Binding-site contacts:
Ligand atom OP4 contacts residue LYS178 of chain 1.A at 3.4 Å.
Ligand atom OP4 contacts residue VAL179 of chain 1.A at 4.3 Å.
Ligand atom C6 contacts residue LYS205 of chain 1.A at 4.3 Å.
Ligand atom OP6 contacts residue LYS178 of chain 1.A at 3.6 Å (salt-bridge).
Ligand atom O6 contacts residue LYS205 of chain 1.A at 3.4 Å.
Ligand atom OP4 contacts residue ARG180 of chain 1.A at 3.0 Å (salt-bridge).
Ligand atom OP6 contacts residue ALA46 of chain 1.A at 3.9 Å.
Ligand atom O1 contacts residue LYS205 of chain 1.A at 4.3 Å.
Ligand atom P1 contacts residue LYS205 of chain 1.A at 4.0 Å.
Ligand atom OP1 contacts residue THR203 of chain 1.A at 3.4 Å.
Ligand atom O3 contacts residue ARG209 of chain 1.A at 3.7 Å.
Ligand atom C5 contacts residue ARG209 of chain 1.A at 3.7 Å.
Ligand atom OP6 contacts residue ARG47 of chain 1.A at 4.2 Å.
Ligand atom C1 contacts residue LYS205 of chain 1.A at 3.8 Å.
Ligand atom C3 contacts residue ARG209 of chain 1.A at 3.6 Å.
Ligand atom P5 contacts residue LYS205 of chain 1.A at 4.4 Å.
Ligand atom P1 contacts residue THR203 of chain 1.A at 3.5 Å.
Ligand atom O5 contacts residue ARG209 of chain 1.A at 4.3 Å.
Ligand atom OP2 contacts residue LYS205 of chain 1.A at 3.3 Å.
Ligand atom P4 contacts residue ARG209 of chain 1.A at 3.6 Å.
Ligand atom P5 contacts residue ARG209 of chain 1.A at 4.4 Å.
Ligand atom C4 contacts residue ARG209 of chain 1.A at 3.7 Å.
Ligand atom OP1 contacts residue LYS205 of chain 1.A at 3.3 Å.
Ligand atom OP8 contacts residue LYS205 of chain 1.A at 3.2 Å (salt-bridge).
Ligand atom O4 contacts residue ARG209 of chain 1.A at 2.9 Å (salt-bridge).
Ligand atom OP4 contacts residue ARG209 of chain 1.A at 2.8 Å (salt-bridge).
Ligand atom OP2 contacts residue THR203 of chain 1.A at 3.5 Å.
Ligand atom OP2 contacts residue ILE206 of chain 1.A at 3.3 Å (h-bond).
Ligand atom P4 contacts residue ARG180 of chain 1.A at 3.8 Å.
Ligand atom P4 contacts residue LYS178 of chain 1.A at 4.0 Å.
Ligand atom OP3 contacts residue THR203 of chain 1.A at 2.8 Å (h-bond).
Ligand atom OP9 contacts residue LYS205 of chain 1.A at 4.3 Å.
Ligand atom OP9 contacts residue ARG209 of chain 1.A at 3.3 Å (salt-bridge).
Ligand atom OP5 contacts residue LYS178 of chain 1.A at 3.3 Å (salt-bridge).
Ligand atom OP5 contacts residue ARG180 of chain 1.A at 2.9 Å (salt-bridge).
Ligand atom OP5 contacts residue ASP48 of chain 1.A at 4.3 Å.

The small molecule below binds the protein below.
Small molecule (SMILES): CCCC(=O)OC[C@H](CO[P](=O)(O)OC1[C@H](O)[C@H](OP(=O)(O)O)C(OP(=O)(O)O)[C@H](OP(=O)(O)O)[C@H]1O)O[C@H](O)CCC

Sequence of chain 1.A:
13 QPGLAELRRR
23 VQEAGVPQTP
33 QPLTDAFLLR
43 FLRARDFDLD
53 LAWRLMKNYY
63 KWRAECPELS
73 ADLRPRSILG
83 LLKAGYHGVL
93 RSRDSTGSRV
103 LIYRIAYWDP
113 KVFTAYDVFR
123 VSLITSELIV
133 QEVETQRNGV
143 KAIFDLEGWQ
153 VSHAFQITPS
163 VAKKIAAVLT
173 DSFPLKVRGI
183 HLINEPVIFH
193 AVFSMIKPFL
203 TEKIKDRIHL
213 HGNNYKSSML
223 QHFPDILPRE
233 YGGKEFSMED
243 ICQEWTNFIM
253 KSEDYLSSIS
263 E